Sequence of chain 1.B:
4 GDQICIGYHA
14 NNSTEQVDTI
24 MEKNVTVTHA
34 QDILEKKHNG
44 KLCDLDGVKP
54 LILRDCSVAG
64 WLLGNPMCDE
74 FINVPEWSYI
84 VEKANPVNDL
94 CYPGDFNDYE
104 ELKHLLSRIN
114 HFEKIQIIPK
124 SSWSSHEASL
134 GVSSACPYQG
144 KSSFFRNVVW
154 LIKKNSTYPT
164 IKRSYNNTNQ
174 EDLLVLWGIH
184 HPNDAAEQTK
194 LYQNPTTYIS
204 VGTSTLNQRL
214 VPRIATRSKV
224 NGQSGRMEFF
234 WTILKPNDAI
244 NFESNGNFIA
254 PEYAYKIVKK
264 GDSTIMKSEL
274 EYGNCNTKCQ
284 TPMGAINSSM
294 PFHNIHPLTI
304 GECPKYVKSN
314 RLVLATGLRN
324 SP

Binding-site contacts:
Ligand atom O6 contacts residue ASN240 of chain 1.B at 4.2 Å.
Ligand atom O7 contacts residue ASN169 of chain 1.B at 3.6 Å (h-bond).
Ligand atom C2 contacts residue ASN240 of chain 1.B at 3.7 Å.
Ligand atom C3 contacts residue ASN240 of chain 1.B at 3.8 Å.
Ligand atom C1 contacts residue ASN240 of chain 1.B at 3.7 Å.
Ligand atom N2 contacts residue ASN240 of chain 1.B at 3.2 Å (h-bond).
Ligand atom C2 contacts residue ASN169 of chain 1.B at 2.5 Å.
Ligand atom O6 contacts residue THR171 of chain 1.B at 3.9 Å.
Ligand atom C7 contacts residue ASN169 of chain 1.B at 3.5 Å.
Ligand atom O7 contacts residue ALA242 of chain 1.B at 4.2 Å.
Ligand atom C8 contacts residue SER221 of chain 1.C at 3.6 Å.
Ligand atom O5 contacts residue ASN169 of chain 1.B at 2.3 Å (h-bond).
Ligand atom C7 contacts residue ASN240 of chain 1.B at 4.2 Å.
Ligand atom C8 contacts residue ASN240 of chain 1.B at 4.3 Å.
Ligand atom C5 contacts residue ASN240 of chain 1.B at 4.1 Å.
Ligand atom C4 contacts residue ASN169 of chain 1.B at 4.2 Å.
Ligand atom C8 contacts residue ALA242 of chain 1.B at 3.7 Å (hydrophobic).
Ligand atom C3 contacts residue ASN169 of chain 1.B at 3.8 Å.
Ligand atom C5 contacts residue ASN169 of chain 1.B at 3.6 Å.
Ligand atom N2 contacts residue ASN169 of chain 1.B at 3.0 Å (h-bond).
Ligand atom C7 contacts residue ALA242 of chain 1.B at 4.0 Å (hydrophobic).
Ligand atom C1 contacts residue ASN169 of chain 1.B at 1.4 Å.
Ligand atom O4 contacts residue ASN240 of chain 1.B at 4.5 Å.
Ligand atom O5 contacts residue THR171 of chain 1.B at 4.5 Å.

Sequence of chain 1.C:
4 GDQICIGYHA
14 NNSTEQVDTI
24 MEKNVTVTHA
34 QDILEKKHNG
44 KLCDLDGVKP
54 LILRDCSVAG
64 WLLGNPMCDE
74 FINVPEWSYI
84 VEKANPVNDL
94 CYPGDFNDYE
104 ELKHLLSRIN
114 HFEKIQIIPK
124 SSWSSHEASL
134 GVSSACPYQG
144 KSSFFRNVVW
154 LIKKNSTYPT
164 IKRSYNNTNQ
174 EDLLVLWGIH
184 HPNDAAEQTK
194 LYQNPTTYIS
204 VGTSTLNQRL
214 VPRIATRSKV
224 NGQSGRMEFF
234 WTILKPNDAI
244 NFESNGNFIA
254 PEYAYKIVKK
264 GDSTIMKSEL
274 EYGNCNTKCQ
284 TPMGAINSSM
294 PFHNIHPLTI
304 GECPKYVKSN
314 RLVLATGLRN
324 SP

This small molecule binds to this protein.
Small molecule (SMILES): CC(=O)N[C@@H]1[C@@H](O)[C@H](O)[C@@H](CO)O[C@H]1O